Sequence of chain 2.C:
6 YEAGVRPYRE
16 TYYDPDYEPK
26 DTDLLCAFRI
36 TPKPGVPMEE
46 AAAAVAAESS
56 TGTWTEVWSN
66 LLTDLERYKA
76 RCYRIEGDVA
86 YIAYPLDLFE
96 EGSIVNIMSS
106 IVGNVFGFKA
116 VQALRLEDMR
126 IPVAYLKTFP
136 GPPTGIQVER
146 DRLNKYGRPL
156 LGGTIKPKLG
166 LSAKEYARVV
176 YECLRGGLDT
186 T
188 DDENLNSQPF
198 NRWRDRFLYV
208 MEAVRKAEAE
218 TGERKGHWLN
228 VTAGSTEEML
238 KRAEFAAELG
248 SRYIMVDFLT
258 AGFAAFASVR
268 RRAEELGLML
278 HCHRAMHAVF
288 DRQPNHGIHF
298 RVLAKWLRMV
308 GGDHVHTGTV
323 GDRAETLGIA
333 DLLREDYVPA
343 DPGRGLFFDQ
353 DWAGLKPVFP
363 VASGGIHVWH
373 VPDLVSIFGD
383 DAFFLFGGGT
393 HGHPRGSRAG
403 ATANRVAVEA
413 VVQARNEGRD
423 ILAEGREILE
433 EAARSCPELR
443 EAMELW

Sequence of chain 1.E:
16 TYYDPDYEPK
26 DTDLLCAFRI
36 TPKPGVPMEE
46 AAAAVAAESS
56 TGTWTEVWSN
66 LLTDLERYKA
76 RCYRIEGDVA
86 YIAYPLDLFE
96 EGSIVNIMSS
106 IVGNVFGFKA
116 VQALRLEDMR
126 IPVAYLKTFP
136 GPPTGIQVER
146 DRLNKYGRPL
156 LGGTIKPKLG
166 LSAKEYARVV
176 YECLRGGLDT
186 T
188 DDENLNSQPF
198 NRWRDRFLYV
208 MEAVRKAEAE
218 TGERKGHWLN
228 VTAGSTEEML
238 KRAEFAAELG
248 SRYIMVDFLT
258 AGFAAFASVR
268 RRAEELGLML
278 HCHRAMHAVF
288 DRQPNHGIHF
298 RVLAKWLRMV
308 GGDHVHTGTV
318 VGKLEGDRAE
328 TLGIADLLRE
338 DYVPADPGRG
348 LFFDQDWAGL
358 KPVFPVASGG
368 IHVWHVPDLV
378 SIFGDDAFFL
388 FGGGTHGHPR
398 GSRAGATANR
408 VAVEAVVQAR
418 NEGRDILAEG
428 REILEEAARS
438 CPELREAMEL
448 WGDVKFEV

Binding-site contacts:
Ligand atom O6 contacts residue GLU190 of chain 1.E at 3.2 Å (salt-bridge).
Ligand atom O1 contacts residue LYS161 of chain 1.E at 3.1 Å (salt-bridge).
Ligand atom O2 contacts residue THR159 of chain 1.E at 2.9 Å (h-bond).
Ligand atom O5P contacts residue ARG281 of chain 1.E at 2.9 Å (salt-bridge).
Ligand atom O4 contacts residue GLY366 of chain 1.E at 3.3 Å (h-bond).
Ligand atom O6 contacts residue ASN109 of chain 2.C at 3.0 Å (h-bond).
Ligand atom O2 contacts residue LYS161 of chain 1.E at 2.9 Å (salt-bridge).
Ligand atom O1P contacts residue LYS161 of chain 1.E at 3.3 Å.
Ligand atom O3P contacts residue LYS320 of chain 1.E at 2.8 Å (salt-bridge).
Ligand atom O1P contacts residue GLY390 of chain 1.E at 2.8 Å (h-bond).
Ligand atom O3 contacts residue HIS280 of chain 1.E at 3.0 Å (h-bond).
Ligand atom O6 contacts residue MG1 of chain 1.N at 2.1 Å.
Ligand atom O2P contacts residue GLY389 of chain 1.E at 3.0 Å (h-bond).
Ligand atom O7 contacts residue GLU53 of chain 2.C at 3.4 Å (salt-bridge).
Ligand atom O6 contacts residue ASP189 of chain 1.E at 2.9 Å (salt-bridge).
Ligand atom C2 contacts residue MG1 of chain 1.N at 2.9 Å.
Ligand atom O2 contacts residue KCX187 of chain 1.E at 3.2 Å (h-bond).
Ligand atom O4 contacts residue SER365 of chain 1.E at 3.0 Å (h-bond).
Ligand atom C contacts residue LYS161 of chain 1.E at 3.5 Å.
Ligand atom O5 contacts residue LEU321 of chain 1.E at 3.4 Å.
Ligand atom O3P contacts residue GLY366 of chain 1.E at 3.4 Å.
Ligand atom C contacts residue ASN109 of chain 2.C at 3.6 Å.
Ligand atom O1P contacts residue THR58 of chain 2.C at 2.6 Å (h-bond).
Ligand atom O3P contacts residue GLY367 of chain 1.E at 2.9 Å (h-bond).
Ligand atom O2 contacts residue MG1 of chain 1.N at 2.4 Å.
Ligand atom O6P contacts residue SER365 of chain 1.E at 3.4 Å (h-bond).
Ligand atom O6 contacts residue LYS163 of chain 1.E at 2.9 Å (salt-bridge).
Ligand atom O3 contacts residue KCX187 of chain 1.E at 2.4 Å (h-bond).
Ligand atom C3 contacts residue MG1 of chain 1.N at 3.0 Å.
Ligand atom O3P contacts residue TRP59 of chain 2.C at 3.4 Å.
Ligand atom O3 contacts residue GLU190 of chain 1.E at 3.0 Å (salt-bridge).
Ligand atom O6P contacts residue HIS313 of chain 1.E at 2.7 Å (h-bond).
Ligand atom O4P contacts residue ARG281 of chain 1.E at 3.0 Å (salt-bridge).
Ligand atom C contacts residue MG1 of chain 1.N at 2.8 Å.
Ligand atom O2 contacts residue ASP189 of chain 1.E at 3.3 Å (salt-bridge).
Ligand atom O3 contacts residue MG1 of chain 1.N at 2.2 Å.
Ligand atom C3 contacts residue KCX187 of chain 1.E at 3.0 Å.
Ligand atom O7 contacts residue LYS320 of chain 1.E at 3.0 Å (salt-bridge).
Ligand atom O6 contacts residue LYS161 of chain 1.E at 3.4 Å (salt-bridge).
Ligand atom O3 contacts residue ASN109 of chain 2.C at 3.5 Å (h-bond).

The small molecule below binds the protein below.
Small molecule (SMILES): O=C(O)[C@@](O)(COP(=O)(O)O)[C@H](O)[C@H](O)COP(=O)(O)O